A small-molecule ligand and the protein it binds are described below.
Small molecule (SMILES): O=S1(=O)NCN(C2CC2)c2ccc(F)cc21

Sequence of chain 1.A:
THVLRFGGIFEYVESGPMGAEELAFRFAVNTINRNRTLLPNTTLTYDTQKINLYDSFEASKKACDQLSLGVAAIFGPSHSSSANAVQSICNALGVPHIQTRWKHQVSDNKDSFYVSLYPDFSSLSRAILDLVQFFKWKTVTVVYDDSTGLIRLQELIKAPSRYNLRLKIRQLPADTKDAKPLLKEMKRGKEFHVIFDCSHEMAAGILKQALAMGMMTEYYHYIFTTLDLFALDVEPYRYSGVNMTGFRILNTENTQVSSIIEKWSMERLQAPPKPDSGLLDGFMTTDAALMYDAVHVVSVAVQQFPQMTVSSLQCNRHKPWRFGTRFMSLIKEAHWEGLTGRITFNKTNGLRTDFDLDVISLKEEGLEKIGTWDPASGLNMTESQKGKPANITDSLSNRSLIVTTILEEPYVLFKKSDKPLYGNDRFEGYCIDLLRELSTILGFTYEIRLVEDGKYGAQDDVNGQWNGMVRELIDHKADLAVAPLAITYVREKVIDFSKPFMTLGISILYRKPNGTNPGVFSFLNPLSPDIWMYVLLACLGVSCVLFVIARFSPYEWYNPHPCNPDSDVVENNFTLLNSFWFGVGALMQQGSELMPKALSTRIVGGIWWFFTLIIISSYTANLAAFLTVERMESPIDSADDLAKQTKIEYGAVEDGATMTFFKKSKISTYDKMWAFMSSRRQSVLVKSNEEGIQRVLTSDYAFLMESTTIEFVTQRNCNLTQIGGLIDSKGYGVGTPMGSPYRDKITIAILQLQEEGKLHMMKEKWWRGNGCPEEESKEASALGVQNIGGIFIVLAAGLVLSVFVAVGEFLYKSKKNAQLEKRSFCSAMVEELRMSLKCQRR

Sequence of chain 1.D:
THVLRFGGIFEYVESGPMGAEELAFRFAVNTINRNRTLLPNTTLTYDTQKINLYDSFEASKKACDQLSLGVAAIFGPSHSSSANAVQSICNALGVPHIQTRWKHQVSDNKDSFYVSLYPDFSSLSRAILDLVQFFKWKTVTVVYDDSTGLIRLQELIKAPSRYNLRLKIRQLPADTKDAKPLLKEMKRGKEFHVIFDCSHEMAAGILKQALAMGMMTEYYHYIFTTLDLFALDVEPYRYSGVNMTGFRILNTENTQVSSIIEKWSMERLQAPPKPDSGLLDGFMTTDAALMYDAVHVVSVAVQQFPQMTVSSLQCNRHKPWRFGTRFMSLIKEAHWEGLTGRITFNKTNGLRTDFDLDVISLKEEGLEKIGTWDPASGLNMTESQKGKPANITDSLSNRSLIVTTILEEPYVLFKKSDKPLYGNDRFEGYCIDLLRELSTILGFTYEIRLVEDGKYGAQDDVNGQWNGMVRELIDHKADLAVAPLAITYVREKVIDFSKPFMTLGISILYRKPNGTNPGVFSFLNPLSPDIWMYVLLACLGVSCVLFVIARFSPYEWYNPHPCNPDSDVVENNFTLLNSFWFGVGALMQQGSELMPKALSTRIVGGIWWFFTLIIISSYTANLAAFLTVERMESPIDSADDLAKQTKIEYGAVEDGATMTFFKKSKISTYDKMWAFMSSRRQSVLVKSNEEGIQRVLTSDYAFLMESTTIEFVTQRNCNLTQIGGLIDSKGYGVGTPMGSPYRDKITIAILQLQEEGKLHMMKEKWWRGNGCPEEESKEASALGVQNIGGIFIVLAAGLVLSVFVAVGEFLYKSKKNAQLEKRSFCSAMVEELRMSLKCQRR

Binding-site contacts:
Ligand atom OAA contacts residue LEU783 of chain 1.A at 3.5 Å.
Ligand atom CAH contacts residue PHE533 of chain 1.A at 3.1 Å (hydrophobic).
Ligand atom OAB contacts residue PRO532 of chain 1.D at 4.2 Å.
Ligand atom NAO contacts residue PRO532 of chain 1.A at 3.3 Å (h-bond).
Ligand atom OAB contacts residue LEU783 of chain 1.A at 4.0 Å.
Ligand atom CAM contacts residue PRO532 of chain 1.A at 4.2 Å (hydrophobic).
Ligand atom CAL contacts residue PRO532 of chain 1.A at 3.9 Å (hydrophobic).
Ligand atom CAF contacts residue PRO532 of chain 1.D at 3.6 Å (hydrophobic).
Ligand atom CAH contacts residue LEU791 of chain 1.A at 4.0 Å (hydrophobic).
Ligand atom CAK contacts residue LYS762 of chain 1.D at 3.2 Å.
Ligand atom NAJ contacts residue LEU783 of chain 1.A at 3.5 Å.
Ligand atom CAK contacts residue GLY763 of chain 1.D at 4.0 Å.
Ligand atom FAC contacts residue PRO532 of chain 1.D at 3.3 Å.
Ligand atom CAH contacts residue MET534 of chain 1.A at 4.0 Å (hydrophobic).
Ligand atom OAA contacts residue ILE519 of chain 1.D at 3.6 Å.
Ligand atom CAK contacts residue 2J91 of chain 1.JB at 4.0 Å.
Ligand atom CAE contacts residue SER761 of chain 1.D at 3.4 Å.
Ligand atom CAG contacts residue SER761 of chain 1.D at 3.6 Å.
Ligand atom CAN contacts residue PHE533 of chain 1.A at 4.2 Å (hydrophobic).
Ligand atom OAA contacts residue LYS762 of chain 1.D at 4.0 Å.
Ligand atom CAF contacts residue LYS762 of chain 1.D at 3.6 Å.
Ligand atom FAC contacts residue LYS762 of chain 1.D at 3.2 Å.
Ligand atom CAD contacts residue LYS762 of chain 1.D at 3.5 Å.
Ligand atom FAC contacts residue THR535 of chain 1.D at 4.0 Å.
Ligand atom CAF contacts residue GLY763 of chain 1.D at 3.9 Å.
Ligand atom NAJ contacts residue PRO532 of chain 1.A at 3.0 Å (h-bond).
Ligand atom FAC contacts residue GLY763 of chain 1.D at 3.5 Å.
Ligand atom SAP contacts residue LEU783 of chain 1.A at 3.9 Å.
Ligand atom CAI contacts residue GLN786 of chain 1.A at 3.9 Å.
Ligand atom SAP contacts residue PRO532 of chain 1.A at 4.1 Å.
Ligand atom CAK contacts residue PRO532 of chain 1.D at 3.9 Å (hydrophobic).
Ligand atom FAC contacts residue MET534 of chain 1.D at 3.8 Å.
Ligand atom CAD contacts residue SER761 of chain 1.D at 3.8 Å.
Ligand atom CAD contacts residue 2J91 of chain 1.JB at 3.6 Å.
Ligand atom FAC contacts residue 2J91 of chain 1.JB at 3.7 Å.
Ligand atom CAI contacts residue PRO532 of chain 1.A at 3.3 Å (hydrophobic).
Ligand atom CAE contacts residue 2J91 of chain 1.JB at 4.0 Å.
Ligand atom OAB contacts residue ILE519 of chain 1.D at 4.0 Å.
Ligand atom OAB contacts residue LYS531 of chain 1.A at 3.3 Å.
Ligand atom CAN contacts residue PRO532 of chain 1.A at 4.0 Å (hydrophobic).